Sequence of chain 1.D:
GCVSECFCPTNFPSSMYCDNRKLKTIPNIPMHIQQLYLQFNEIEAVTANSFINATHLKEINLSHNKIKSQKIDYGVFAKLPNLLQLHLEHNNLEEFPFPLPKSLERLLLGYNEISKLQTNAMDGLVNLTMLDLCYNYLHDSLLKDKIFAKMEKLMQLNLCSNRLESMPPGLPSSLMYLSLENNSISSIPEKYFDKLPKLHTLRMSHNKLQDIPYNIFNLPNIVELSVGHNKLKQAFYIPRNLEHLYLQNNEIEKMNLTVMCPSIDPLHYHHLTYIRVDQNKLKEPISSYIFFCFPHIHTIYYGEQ

Binding-site contacts:
Ligand atom C5 contacts residue ASN240 of chain 1.D at 3.7 Å.
Ligand atom C2 contacts residue GLU239 of chain 1.D at 4.5 Å.
Ligand atom O5 contacts residue TYR193 of chain 1.D at 4.3 Å.
Ligand atom C8 contacts residue GLU239 of chain 1.D at 3.6 Å.
Ligand atom C2 contacts residue TYR193 of chain 1.D at 3.3 Å (hydrophobic).
Ligand atom C7 contacts residue ASN240 of chain 1.D at 3.3 Å.
Ligand atom C4 contacts residue TYR193 of chain 1.D at 3.7 Å (hydrophobic).
Ligand atom C1 contacts residue GLU239 of chain 1.D at 4.4 Å.
Ligand atom O7 contacts residue TYR193 of chain 1.D at 3.5 Å.
Ligand atom O7 contacts residue CYS192 of chain 1.D at 3.6 Å.
Ligand atom C2 contacts residue ASN240 of chain 1.D at 2.4 Å.
Ligand atom C7 contacts residue CYS218 of chain 1.D at 4.3 Å (hydrophobic).
Ligand atom C1 contacts residue SER219 of chain 1.D at 4.1 Å.
Ligand atom O3 contacts residue TYR193 of chain 1.D at 3.3 Å (h-bond).
Ligand atom O7 contacts residue ASN240 of chain 1.D at 3.2 Å (h-bond).
Ligand atom O5 contacts residue ASN240 of chain 1.D at 2.3 Å (h-bond).
Ligand atom C8 contacts residue CYS218 of chain 1.D at 4.0 Å (hydrophobic).
Ligand atom C7 contacts residue CYS192 of chain 1.D at 4.4 Å (hydrophobic).
Ligand atom C7 contacts residue SER219 of chain 1.D at 3.8 Å.
Ligand atom O7 contacts residue SER219 of chain 1.D at 2.7 Å (h-bond).
Ligand atom N2 contacts residue GLU239 of chain 1.D at 3.5 Å (salt-bridge).
Ligand atom C8 contacts residue CYS192 of chain 1.D at 4.5 Å (hydrophobic).
Ligand atom C1 contacts residue ASN240 of chain 1.D at 1.4 Å.
Ligand atom C7 contacts residue TYR193 of chain 1.D at 4.1 Å (hydrophobic).
Ligand atom C5 contacts residue TYR193 of chain 1.D at 4.5 Å (hydrophobic).
Ligand atom C2 contacts residue SER219 of chain 1.D at 4.1 Å.
Ligand atom C1 contacts residue TYR193 of chain 1.D at 4.3 Å (hydrophobic).
Ligand atom C7 contacts residue GLU239 of chain 1.D at 4.0 Å.
Ligand atom C3 contacts residue TYR193 of chain 1.D at 3.6 Å (hydrophobic).
Ligand atom C4 contacts residue ASN240 of chain 1.D at 4.3 Å.
Ligand atom O7 contacts residue CYS218 of chain 1.D at 3.8 Å.
Ligand atom N2 contacts residue SER219 of chain 1.D at 4.4 Å.
Ligand atom N2 contacts residue TYR193 of chain 1.D at 4.0 Å.
Ligand atom C3 contacts residue ASN240 of chain 1.D at 3.8 Å.
Ligand atom N2 contacts residue ASN240 of chain 1.D at 3.0 Å (h-bond).

The protein below binds the small molecule below.
Small molecule (SMILES): CC(=O)N[C@@H]1[C@@H](O)[C@H](O)[C@@H](CO)O[C@H]1O